Sequence of chain 51.E:
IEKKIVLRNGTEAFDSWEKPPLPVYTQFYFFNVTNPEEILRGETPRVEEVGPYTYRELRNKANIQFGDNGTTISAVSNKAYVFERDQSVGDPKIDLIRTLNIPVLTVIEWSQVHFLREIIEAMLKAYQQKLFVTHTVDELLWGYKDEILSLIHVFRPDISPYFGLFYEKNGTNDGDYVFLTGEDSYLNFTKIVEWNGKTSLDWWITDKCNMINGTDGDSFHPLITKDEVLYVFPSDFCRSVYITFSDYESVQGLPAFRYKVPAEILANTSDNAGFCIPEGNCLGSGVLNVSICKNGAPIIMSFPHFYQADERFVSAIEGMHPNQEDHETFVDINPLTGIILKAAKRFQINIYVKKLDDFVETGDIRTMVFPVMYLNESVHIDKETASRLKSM

Binding-site contacts:
Ligand atom C4 contacts residue ASN21 of chain 51.E at 3.8 Å.
Ligand atom C6 contacts residue ASN21 of chain 51.E at 3.3 Å.
Ligand atom O5 contacts residue ASN21 of chain 51.E at 2.5 Å (h-bond).
Ligand atom C2 contacts residue ASN21 of chain 51.E at 2.5 Å.
Ligand atom N2 contacts residue ASN21 of chain 51.E at 3.3 Å (h-bond).
Ligand atom C5 contacts residue ASN21 of chain 51.E at 3.3 Å.
Ligand atom C7 contacts residue ASN21 of chain 51.E at 4.0 Å.
Ligand atom C1 contacts residue ASN21 of chain 51.E at 1.4 Å.
Ligand atom O6 contacts residue ASN21 of chain 51.E at 4.3 Å.
Ligand atom O7 contacts residue ASN21 of chain 51.E at 4.0 Å.
Ligand atom C3 contacts residue ASN21 of chain 51.E at 3.7 Å.

The small molecule below binds the protein below.
Small molecule (SMILES): CC(=O)N[C@@H]1[C@@H](O)[C@H](O)[C@@H](CO)O[C@H]1O